This small molecule binds to this protein.
Small molecule (SMILES): CC(=O)N[C@@H]1[C@@H](O)[C@H](O)[C@@H](CO)O[C@H]1O

Sequence of chain 1.C:
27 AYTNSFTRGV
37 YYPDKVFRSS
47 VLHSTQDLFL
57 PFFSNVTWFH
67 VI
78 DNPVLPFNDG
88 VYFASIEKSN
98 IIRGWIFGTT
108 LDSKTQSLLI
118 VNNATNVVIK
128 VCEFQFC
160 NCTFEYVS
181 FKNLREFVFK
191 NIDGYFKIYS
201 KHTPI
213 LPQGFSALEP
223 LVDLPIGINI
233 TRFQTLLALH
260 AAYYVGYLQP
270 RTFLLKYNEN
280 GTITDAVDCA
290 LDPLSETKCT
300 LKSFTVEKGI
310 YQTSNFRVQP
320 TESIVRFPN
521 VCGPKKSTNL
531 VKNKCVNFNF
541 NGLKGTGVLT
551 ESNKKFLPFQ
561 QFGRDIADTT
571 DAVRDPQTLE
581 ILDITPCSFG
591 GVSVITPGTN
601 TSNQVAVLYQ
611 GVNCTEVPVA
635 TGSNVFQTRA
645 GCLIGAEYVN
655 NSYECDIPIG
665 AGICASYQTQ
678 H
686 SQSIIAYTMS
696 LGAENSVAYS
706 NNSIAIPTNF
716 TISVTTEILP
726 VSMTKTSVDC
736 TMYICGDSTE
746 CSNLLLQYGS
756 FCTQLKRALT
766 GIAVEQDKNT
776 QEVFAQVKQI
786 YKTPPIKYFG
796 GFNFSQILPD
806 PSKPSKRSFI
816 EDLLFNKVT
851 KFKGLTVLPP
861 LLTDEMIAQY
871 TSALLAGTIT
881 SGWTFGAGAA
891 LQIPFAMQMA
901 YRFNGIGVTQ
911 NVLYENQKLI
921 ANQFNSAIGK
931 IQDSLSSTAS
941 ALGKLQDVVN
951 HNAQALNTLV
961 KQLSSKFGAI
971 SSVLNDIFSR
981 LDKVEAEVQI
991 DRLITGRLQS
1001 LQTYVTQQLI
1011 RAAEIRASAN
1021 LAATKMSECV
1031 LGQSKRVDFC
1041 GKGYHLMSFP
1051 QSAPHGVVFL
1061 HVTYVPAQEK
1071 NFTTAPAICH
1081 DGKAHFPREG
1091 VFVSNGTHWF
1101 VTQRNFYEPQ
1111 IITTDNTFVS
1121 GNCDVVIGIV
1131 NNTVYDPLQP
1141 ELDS

Binding-site contacts:
Ligand atom C5 contacts residue ASN1131 of chain 1.C at 3.7 Å.
Ligand atom C3 contacts residue ASN1131 of chain 1.C at 3.8 Å.
Ligand atom C2 contacts residue ASN1131 of chain 1.C at 2.5 Å.
Ligand atom O5 contacts residue ASN1131 of chain 1.C at 2.4 Å (h-bond).
Ligand atom N2 contacts residue ASN1131 of chain 1.C at 2.9 Å (h-bond).
Ligand atom O7 contacts residue ASN1131 of chain 1.C at 4.3 Å.
Ligand atom C7 contacts residue ASN1131 of chain 1.C at 3.9 Å.
Ligand atom C4 contacts residue ASN1131 of chain 1.C at 4.2 Å.
Ligand atom C1 contacts residue ASN1131 of chain 1.C at 1.4 Å.